The small molecule below binds the protein below.
Small molecule (SMILES): CC(=O)N[C@@H]1[C@@H](O)[C@H](O)[C@@H](CO)O[C@H]1O

Sequence of chain 2.A:
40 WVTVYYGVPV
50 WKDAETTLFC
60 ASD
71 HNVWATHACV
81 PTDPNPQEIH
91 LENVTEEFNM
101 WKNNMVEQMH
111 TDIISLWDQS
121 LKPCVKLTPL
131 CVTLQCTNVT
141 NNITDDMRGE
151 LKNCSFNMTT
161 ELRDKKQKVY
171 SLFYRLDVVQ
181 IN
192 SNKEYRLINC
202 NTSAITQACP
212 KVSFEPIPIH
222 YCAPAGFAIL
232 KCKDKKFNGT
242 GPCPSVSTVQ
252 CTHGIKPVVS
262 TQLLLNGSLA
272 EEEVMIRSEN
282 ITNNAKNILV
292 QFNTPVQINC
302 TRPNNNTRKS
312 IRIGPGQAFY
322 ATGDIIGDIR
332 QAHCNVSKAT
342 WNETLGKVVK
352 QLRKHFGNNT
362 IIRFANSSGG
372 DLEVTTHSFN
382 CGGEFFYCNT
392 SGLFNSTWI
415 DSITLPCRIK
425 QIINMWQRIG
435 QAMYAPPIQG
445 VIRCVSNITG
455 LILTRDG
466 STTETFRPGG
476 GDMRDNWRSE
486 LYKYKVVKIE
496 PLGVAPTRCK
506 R

Binding-site contacts:
Ligand atom O5 contacts residue THR241 of chain 2.A at 4.2 Å.
Ligand atom O5 contacts residue ASN239 of chain 2.A at 2.4 Å (h-bond).
Ligand atom O7 contacts residue ASN239 of chain 2.A at 4.4 Å.
Ligand atom C8 contacts residue SER279 of chain 2.A at 4.2 Å.
Ligand atom C1 contacts residue THR241 of chain 2.A at 3.8 Å.
Ligand atom C3 contacts residue ASN239 of chain 2.A at 3.6 Å.
Ligand atom C3 contacts residue THR241 of chain 2.A at 4.2 Å.
Ligand atom C2 contacts residue THR241 of chain 2.A at 4.5 Å.
Ligand atom C7 contacts residue ASN239 of chain 2.A at 3.7 Å.
Ligand atom C8 contacts residue ILE282 of chain 2.A at 3.9 Å (hydrophobic).
Ligand atom C8 contacts residue HIS356 of chain 2.A at 4.1 Å.
Ligand atom C2 contacts residue ASN239 of chain 2.A at 2.4 Å.
Ligand atom N2 contacts residue ASN239 of chain 2.A at 2.7 Å (h-bond).
Ligand atom C7 contacts residue HIS356 of chain 2.A at 4.3 Å.
Ligand atom O7 contacts residue HIS356 of chain 2.A at 3.9 Å.
Ligand atom C5 contacts residue ASN239 of chain 2.A at 3.6 Å.
Ligand atom C1 contacts residue ASN239 of chain 2.A at 1.4 Å.
Ligand atom C4 contacts residue ASN239 of chain 2.A at 4.1 Å.
Ligand atom C5 contacts residue THR241 of chain 2.A at 4.2 Å.